This protein binds this small molecule.
Small molecule (SMILES): OC[C@H]1O[C@@H](O[C@H]2[C@H](O)[C@H](O)[C@H](O[C@H]3[C@H](O)[C@H](O)[C@H](O[C@H]4[C@H](O)[C@H](O)[C@H](O)O[C@@H]4CO)O[C@@H]3CO)O[C@@H]2CO)[C@@H](O)[C@@H](O)[C@@H]1O

Sequence of chain 1.A:
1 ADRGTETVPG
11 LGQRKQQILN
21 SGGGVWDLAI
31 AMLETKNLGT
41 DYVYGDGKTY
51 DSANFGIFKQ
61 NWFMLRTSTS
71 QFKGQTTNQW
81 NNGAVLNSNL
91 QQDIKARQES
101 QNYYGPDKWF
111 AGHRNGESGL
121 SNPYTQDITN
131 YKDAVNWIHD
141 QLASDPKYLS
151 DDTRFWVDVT

Binding-site contacts:
Ligand atom O2 contacts residue LEU33 of chain 1.A at 3.7 Å.
Ligand atom C2 contacts residue LYS59 of chain 1.A at 3.9 Å.
Ligand atom O3 contacts residue LYS59 of chain 1.A at 2.8 Å (salt-bridge).
Ligand atom O5 contacts residue ARG154 of chain 1.A at 3.1 Å (salt-bridge).
Ligand atom C6 contacts residue ARG154 of chain 1.A at 3.6 Å.
Ligand atom C3 contacts residue GLU6 of chain 1.A at 3.5 Å.
Ligand atom C6 contacts residue ASP158 of chain 1.A at 3.8 Å.
Ligand atom C3 contacts residue LYS59 of chain 1.A at 3.6 Å.
Ligand atom O4 contacts residue LEU33 of chain 1.A at 3.8 Å.
Ligand atom C1 contacts residue LEU33 of chain 1.A at 3.3 Å (hydrophobic).
Ligand atom O4 contacts residue ARG154 of chain 1.A at 3.4 Å (salt-bridge).
Ligand atom O6 contacts residue ARG114 of chain 1.A at 3.3 Å (salt-bridge).
Ligand atom O3 contacts residue VAL157 of chain 1.A at 3.0 Å (h-bond).
Ligand atom C1 contacts residue ARG154 of chain 1.A at 3.8 Å.
Ligand atom O3 contacts residue GLU6 of chain 1.A at 2.7 Å (salt-bridge).
Ligand atom O2 contacts residue ARG154 of chain 1.A at 3.2 Å (salt-bridge).
Ligand atom C2 contacts residue GLU6 of chain 1.A at 3.8 Å.
Ligand atom C2 contacts residue GLU34 of chain 1.A at 3.3 Å.
Ligand atom O3 contacts residue ASP46 of chain 1.A at 3.7 Å.
Ligand atom C1 contacts residue ALA1 of chain 1.A at 3.7 Å (hydrophobic).
Ligand atom O3 contacts residue LEU33 of chain 1.A at 3.8 Å.
Ligand atom C5 contacts residue LEU33 of chain 1.A at 3.8 Å (hydrophobic).
Ligand atom C2 contacts residue VAL157 of chain 1.A at 3.2 Å (hydrophobic).
Ligand atom C3 contacts residue ARG154 of chain 1.A at 3.8 Å.
Ligand atom O3 contacts residue TRP156 of chain 1.A at 3.8 Å.
Ligand atom O5 contacts residue LEU33 of chain 1.A at 3.5 Å (h-bond).
Ligand atom C5 contacts residue ARG154 of chain 1.A at 3.8 Å.
Ligand atom C4 contacts residue LEU33 of chain 1.A at 3.5 Å (hydrophobic).
Ligand atom O3 contacts residue ARG154 of chain 1.A at 2.9 Å (salt-bridge).
Ligand atom O4 contacts residue TRP156 of chain 1.A at 3.7 Å.
Ligand atom O2 contacts residue VAL157 of chain 1.A at 2.9 Å (h-bond).
Ligand atom C3 contacts residue VAL157 of chain 1.A at 3.7 Å (hydrophobic).
Ligand atom O1 contacts residue ALA1 of chain 1.A at 3.0 Å (h-bond).
Ligand atom C1 contacts residue GLU34 of chain 1.A at 3.4 Å.
Ligand atom C3 contacts residue GLU34 of chain 1.A at 3.5 Å.
Ligand atom C3 contacts residue TRP156 of chain 1.A at 3.6 Å (hydrophobic).
Ligand atom C5 contacts residue TRP156 of chain 1.A at 3.5 Å (hydrophobic).
Ligand atom O2 contacts residue TRP156 of chain 1.A at 3.6 Å.
Ligand atom O6 contacts residue LYS36 of chain 1.A at 3.7 Å.
Ligand atom C6 contacts residue ARG114 of chain 1.A at 3.7 Å.